Binding-site contacts:
Ligand atom C4 contacts residue VAL178 of chain 1.C at 3.3 Å (hydrophobic).
Ligand atom C3' contacts residue MET180 of chain 1.C at 3.7 Å (hydrophobic).
Ligand atom C2' contacts residue SER90 of chain 1.C at 3.9 Å.
Ligand atom C4' contacts residue ARG43 of chain 2.B at 3.7 Å.
Ligand atom C2' contacts residue GLU179 of chain 1.C at 3.6 Å.
Ligand atom C8 contacts residue GLY92 of chain 1.C at 3.7 Å.
Ligand atom N9 contacts residue VAL178 of chain 1.C at 3.7 Å.
Ligand atom C4' contacts residue PO41 of chain 1.H at 3.6 Å.
Ligand atom O5' contacts residue PHE159 of chain 1.C at 3.8 Å.
Ligand atom O4' contacts residue PO41 of chain 1.H at 3.8 Å.
Ligand atom O5' contacts residue HIS4 of chain 2.B at 2.6 Å (h-bond).
Ligand atom C8 contacts residue ASP204 of chain 1.C at 3.8 Å.
Ligand atom O4' contacts residue SER90 of chain 1.C at 3.0 Å (h-bond).
Ligand atom N1 contacts residue VAL178 of chain 1.C at 3.7 Å.
Ligand atom C8 contacts residue CYS91 of chain 1.C at 3.7 Å (hydrophobic).
Ligand atom C1' contacts residue PO41 of chain 1.H at 3.9 Å.
Ligand atom N3 contacts residue PHE159 of chain 1.C at 3.8 Å.
Ligand atom N3 contacts residue MET180 of chain 1.C at 3.7 Å.
Ligand atom C3' contacts residue PO41 of chain 1.H at 3.6 Å.
Ligand atom C6' contacts residue ASP204 of chain 1.C at 3.5 Å.
Ligand atom O5' contacts residue ARG43 of chain 2.B at 3.4 Å (salt-bridge).
Ligand atom C2 contacts residue PHE159 of chain 1.C at 3.9 Å (hydrophobic).
Ligand atom C5' contacts residue HIS4 of chain 2.B at 3.3 Å.
Ligand atom C5' contacts residue ARG43 of chain 2.B at 3.8 Å.
Ligand atom N7 contacts residue GLY92 of chain 1.C at 3.5 Å (h-bond).
Ligand atom C2 contacts residue VAL178 of chain 1.C at 3.7 Å (hydrophobic).
Ligand atom N3 contacts residue GLU179 of chain 1.C at 3.8 Å.
Ligand atom O3' contacts residue GLU181 of chain 1.C at 3.0 Å (salt-bridge).
Ligand atom C5 contacts residue PHE159 of chain 1.C at 3.7 Å (hydrophobic).
Ligand atom C4 contacts residue PHE159 of chain 1.C at 3.8 Å (hydrophobic).
Ligand atom C1' contacts residue SER90 of chain 1.C at 3.3 Å.
Ligand atom C5 contacts residue GLY92 of chain 1.C at 3.8 Å.
Ligand atom C2' contacts residue MET180 of chain 1.C at 3.8 Å (hydrophobic).
Ligand atom N3 contacts residue VAL178 of chain 1.C at 3.4 Å (h-bond).
Ligand atom N7 contacts residue ASP204 of chain 1.C at 3.4 Å (salt-bridge).
Ligand atom C2' contacts residue PO41 of chain 1.H at 3.5 Å.
Ligand atom O3' contacts residue PO41 of chain 1.H at 3.0 Å (h-bond).
Ligand atom C5 contacts residue VAL178 of chain 1.C at 3.6 Å (hydrophobic).
Ligand atom C6' contacts residue ILE206 of chain 1.C at 3.5 Å (hydrophobic).
Ligand atom N7 contacts residue CYS91 of chain 1.C at 3.8 Å.

Sequence of chain 2.B:
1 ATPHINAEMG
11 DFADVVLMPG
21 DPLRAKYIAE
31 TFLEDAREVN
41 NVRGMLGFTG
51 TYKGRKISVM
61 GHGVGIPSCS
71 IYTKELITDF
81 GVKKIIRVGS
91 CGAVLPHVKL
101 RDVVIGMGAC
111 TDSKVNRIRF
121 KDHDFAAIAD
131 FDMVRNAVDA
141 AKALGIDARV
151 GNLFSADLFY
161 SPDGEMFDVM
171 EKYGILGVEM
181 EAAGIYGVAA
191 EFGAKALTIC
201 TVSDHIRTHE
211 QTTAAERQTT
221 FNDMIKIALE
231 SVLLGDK

A small-molecule ligand and the protein it binds are described below.
Small molecule (SMILES): Cc1ncnc2c1ncn2[C@H]1C[C@H](O)[C@@H](CO)O1

Sequence of chain 1.C:
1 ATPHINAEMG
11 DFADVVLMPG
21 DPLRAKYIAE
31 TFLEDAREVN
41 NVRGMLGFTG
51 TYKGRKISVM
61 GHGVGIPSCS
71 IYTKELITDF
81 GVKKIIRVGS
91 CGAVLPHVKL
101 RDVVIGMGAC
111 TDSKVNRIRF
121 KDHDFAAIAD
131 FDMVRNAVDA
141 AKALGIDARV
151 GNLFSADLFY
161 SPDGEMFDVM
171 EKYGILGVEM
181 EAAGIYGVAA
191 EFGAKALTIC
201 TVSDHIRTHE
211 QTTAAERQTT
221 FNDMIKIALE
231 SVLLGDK